This protein binds this small molecule.
Small molecule (SMILES): N[C@@H](Cc1c[nH]c2ccccc12)C(=O)O

Binding-site contacts:
Ligand atom CE3 contacts residue ARG221 of chain 1.B at 4.3 Å.
Ligand atom CE2 contacts residue HEM1 of chain 1.F at 3.9 Å.
Ligand atom N contacts residue GLY252 of chain 1.B at 4.0 Å.
Ligand atom O contacts residue GLY251 of chain 1.B at 3.2 Å (h-bond).
Ligand atom N contacts residue HEM1 of chain 1.F at 3.9 Å.
Ligand atom CE2 contacts residue CMO1 of chain 1.H at 3.9 Å.
Ligand atom CD2 contacts residue CMO1 of chain 1.H at 4.1 Å.
Ligand atom CE3 contacts residue GLY252 of chain 1.B at 3.2 Å.
Ligand atom O contacts residue GLY226 of chain 1.B at 3.7 Å.
Ligand atom CD1 contacts residue CMO1 of chain 1.H at 3.2 Å.
Ligand atom C contacts residue GLY226 of chain 1.B at 3.7 Å.
Ligand atom CD2 contacts residue GLY252 of chain 1.B at 3.6 Å.
Ligand atom CZ3 contacts residue ARG221 of chain 1.B at 4.3 Å.
Ligand atom C contacts residue GLY251 of chain 1.B at 3.9 Å.
Ligand atom CD1 contacts residue HEM1 of chain 1.F at 3.1 Å.
Ligand atom CZ2 contacts residue HEM1 of chain 1.F at 4.0 Å.
Ligand atom CB contacts residue SER225 of chain 1.B at 4.2 Å.
Ligand atom O contacts residue ALA250 of chain 1.B at 4.1 Å.
Ligand atom CE3 contacts residue LEU224 of chain 1.B at 3.7 Å (hydrophobic).
Ligand atom CZ3 contacts residue LEU224 of chain 1.B at 3.6 Å (hydrophobic).
Ligand atom CG contacts residue CMO1 of chain 1.H at 3.8 Å.
Ligand atom N contacts residue SER253 of chain 1.B at 4.5 Å.
Ligand atom OXT contacts residue SER225 of chain 1.B at 3.6 Å.
Ligand atom CZ3 contacts residue GLY252 of chain 1.B at 3.9 Å.
Ligand atom NE1 contacts residue HEM1 of chain 1.F at 3.1 Å (h-bond).
Ligand atom CB contacts residue GLY252 of chain 1.B at 3.9 Å.
Ligand atom C contacts residue SER225 of chain 1.B at 4.3 Å.
Ligand atom CD2 contacts residue HEM1 of chain 1.F at 4.3 Å.
Ligand atom CB contacts residue LEU224 of chain 1.B at 4.1 Å (hydrophobic).
Ligand atom CG contacts residue HEM1 of chain 1.F at 3.9 Å.
Ligand atom NE1 contacts residue CMO1 of chain 1.H at 3.4 Å (h-bond).
Ligand atom CG contacts residue GLY252 of chain 1.B at 3.9 Å.
Ligand atom OXT contacts residue GLY226 of chain 1.B at 3.2 Å (h-bond).
Ligand atom CH2 contacts residue PHE153 of chain 1.B at 4.4 Å (hydrophobic).
Ligand atom N contacts residue GLY251 of chain 1.B at 3.6 Å.
Ligand atom CH2 contacts residue PHE216 of chain 1.B at 3.9 Å (hydrophobic).

Sequence of chain 1.B:
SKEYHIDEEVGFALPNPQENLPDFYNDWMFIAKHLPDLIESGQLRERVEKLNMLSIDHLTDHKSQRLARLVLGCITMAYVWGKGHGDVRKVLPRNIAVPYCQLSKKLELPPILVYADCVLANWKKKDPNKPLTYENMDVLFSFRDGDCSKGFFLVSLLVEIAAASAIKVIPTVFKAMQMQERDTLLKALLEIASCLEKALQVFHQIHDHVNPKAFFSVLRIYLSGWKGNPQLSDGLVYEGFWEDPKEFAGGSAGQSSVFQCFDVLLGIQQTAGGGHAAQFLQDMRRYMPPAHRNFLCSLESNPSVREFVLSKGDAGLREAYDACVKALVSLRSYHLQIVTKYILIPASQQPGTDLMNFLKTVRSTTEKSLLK